Binding-site contacts:
Ligand atom C5 contacts residue ARG197 of chain 3.A at 3.2 Å.
Ligand atom C4 contacts residue ARG197 of chain 3.A at 3.2 Å.
Ligand atom O2 contacts residue ARG110 of chain 3.A at 3.0 Å (salt-bridge).
Ligand atom O3 contacts residue ARG202 of chain 3.A at 3.0 Å (salt-bridge).
Ligand atom O1 contacts residue GLU255 of chain 1.A at 2.7 Å (salt-bridge).
Ligand atom O6B contacts residue LYS163 of chain 3.A at 3.1 Å (salt-bridge).
Ligand atom O5 contacts residue GLN196 of chain 3.A at 3.5 Å (h-bond).
Ligand atom C6 contacts residue ARG200 of chain 3.A at 3.5 Å.
Ligand atom C1 contacts residue GLU255 of chain 1.A at 3.4 Å.
Ligand atom C5 contacts residue ILE228 of chain 3.A at 3.8 Å (hydrophobic).
Ligand atom O6A contacts residue ARG200 of chain 3.A at 2.8 Å (salt-bridge).
Ligand atom C6 contacts residue ASN224 of chain 3.A at 3.8 Å.
Ligand atom O4 contacts residue ARG197 of chain 3.A at 3.3 Å (salt-bridge).
Ligand atom O6A contacts residue TYR286 of chain 1.A at 2.5 Å (h-bond).
Ligand atom O5 contacts residue ALA251 of chain 1.A at 3.8 Å.
Ligand atom C6 contacts residue LYS163 of chain 3.A at 3.6 Å.
Ligand atom O6B contacts residue ASN224 of chain 3.A at 3.1 Å (h-bond).
Ligand atom C3 contacts residue GLN196 of chain 3.A at 3.9 Å.
Ligand atom O5 contacts residue ARG197 of chain 3.A at 3.5 Å (salt-bridge).
Ligand atom C4 contacts residue GLN196 of chain 3.A at 3.3 Å.
Ligand atom O6A contacts residue ALA251 of chain 1.A at 3.8 Å.
Ligand atom O6A contacts residue MET266 of chain 3.A at 3.7 Å.
Ligand atom C1 contacts residue GLN196 of chain 3.A at 3.6 Å.
Ligand atom O6B contacts residue ASP139 of chain 3.A at 3.6 Å.
Ligand atom O6A contacts residue LYS163 of chain 3.A at 3.5 Å (salt-bridge).
Ligand atom C5 contacts residue ALA251 of chain 1.A at 3.8 Å (hydrophobic).
Ligand atom C6 contacts residue TYR286 of chain 1.A at 3.3 Å (hydrophobic).
Ligand atom O3 contacts residue ARG264 of chain 3.A at 3.2 Å (salt-bridge).
Ligand atom O3 contacts residue LEU166 of chain 3.A at 3.9 Å.
Ligand atom O3 contacts residue GLN196 of chain 3.A at 3.8 Å.
Ligand atom O2 contacts residue ARG264 of chain 3.A at 3.2 Å (salt-bridge).
Ligand atom O6B contacts residue TYR286 of chain 1.A at 3.4 Å (h-bond).
Ligand atom C6 contacts residue ARG197 of chain 3.A at 3.6 Å.
Ligand atom O6B contacts residue ARG200 of chain 3.A at 3.1 Å (salt-bridge).
Ligand atom O6B contacts residue GLN196 of chain 3.A at 3.0 Å (h-bond).
Ligand atom O2 contacts residue ARG202 of chain 3.A at 3.3 Å (salt-bridge).
Ligand atom O5 contacts residue ARG197 of chain 3.A at 3.8 Å.
Ligand atom C3 contacts residue ARG197 of chain 3.A at 3.6 Å.
Ligand atom O1 contacts residue ALA251 of chain 1.A at 3.5 Å.
Ligand atom O6B contacts residue ARG197 of chain 3.A at 3.4 Å (salt-bridge).

Sequence of chain 3.A:
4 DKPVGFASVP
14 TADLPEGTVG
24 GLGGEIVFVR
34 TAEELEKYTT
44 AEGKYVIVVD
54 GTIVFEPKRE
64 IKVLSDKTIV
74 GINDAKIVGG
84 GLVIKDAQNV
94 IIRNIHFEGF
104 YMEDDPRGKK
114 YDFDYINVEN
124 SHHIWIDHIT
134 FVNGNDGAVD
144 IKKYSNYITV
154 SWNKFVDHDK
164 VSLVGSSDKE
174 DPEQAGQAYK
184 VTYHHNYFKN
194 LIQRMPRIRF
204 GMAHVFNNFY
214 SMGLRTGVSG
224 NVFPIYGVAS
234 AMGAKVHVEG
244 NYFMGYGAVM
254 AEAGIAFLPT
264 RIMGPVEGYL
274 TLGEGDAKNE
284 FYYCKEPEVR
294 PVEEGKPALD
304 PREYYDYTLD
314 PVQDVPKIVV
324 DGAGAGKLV

The small molecule below binds the protein below.
Small molecule (SMILES): O=C(O)C1=C[C@H](O)[C@@H](O)[C@@H](O[C@@H]2[C@H](O)[C@@H](O)[C@@H](O[C@@H]3[C@H](O)[C@@H](O)[C@@H](O)O[C@@H]3C(=O)O)O[C@@H]2C(=O)O)O1

Sequence of chain 1.A:
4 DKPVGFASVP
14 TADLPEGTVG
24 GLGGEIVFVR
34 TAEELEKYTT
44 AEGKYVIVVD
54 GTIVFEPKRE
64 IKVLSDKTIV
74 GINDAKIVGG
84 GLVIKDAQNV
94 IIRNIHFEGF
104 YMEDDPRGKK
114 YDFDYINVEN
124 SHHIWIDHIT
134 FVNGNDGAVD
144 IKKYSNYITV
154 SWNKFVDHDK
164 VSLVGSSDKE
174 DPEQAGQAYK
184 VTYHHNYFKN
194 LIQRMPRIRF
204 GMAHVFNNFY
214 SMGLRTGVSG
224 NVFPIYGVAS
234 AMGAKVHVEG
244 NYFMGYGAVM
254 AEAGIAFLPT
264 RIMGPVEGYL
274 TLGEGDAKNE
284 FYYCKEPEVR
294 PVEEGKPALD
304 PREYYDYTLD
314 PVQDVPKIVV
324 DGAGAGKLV